This protein binds this small molecule.
Small molecule (SMILES): CCCc1ccccc1NC(=O)[C@H](CC(C)C)NC(=O)c1ccc(CC2=[S+]C(=O)N=C2[O-])cc1

Binding-site contacts:
Ligand atom C13 contacts residue VAL46 of chain 1.A at 4.3 Å (hydrophobic).
Ligand atom C19 contacts residue VAL46 of chain 1.A at 3.9 Å (hydrophobic).
Ligand atom C34 contacts residue VAL46 of chain 1.A at 3.6 Å (hydrophobic).
Ligand atom N18 contacts residue VAL46 of chain 1.A at 3.5 Å.
Ligand atom C21 contacts residue VAL46 of chain 1.A at 3.6 Å (hydrophobic).
Ligand atom O32 contacts residue VAL48 of chain 1.A at 3.4 Å.
Ligand atom N18 contacts residue ASN47 of chain 1.A at 3.8 Å.
Ligand atom C22 contacts residue ASN47 of chain 1.A at 3.7 Å.
Ligand atom C34 contacts residue ASN47 of chain 1.A at 4.2 Å.
Ligand atom C23 contacts residue VAL46 of chain 1.A at 4.2 Å (hydrophobic).
Ligand atom C11 contacts residue ASN47 of chain 1.A at 4.1 Å.
Ligand atom C34 contacts residue ASN45 of chain 1.A at 3.5 Å.
Ligand atom C21 contacts residue ASN45 of chain 1.A at 4.0 Å.
Ligand atom C33 contacts residue VAL46 of chain 1.A at 3.8 Å (hydrophobic).
Ligand atom C13 contacts residue ASN45 of chain 1.A at 3.5 Å.
Ligand atom C23 contacts residue ASN47 of chain 1.A at 4.2 Å.
Ligand atom C17 contacts residue ASN45 of chain 1.A at 3.6 Å.
Ligand atom N18 contacts residue ASN45 of chain 1.A at 2.7 Å (h-bond).
Ligand atom O32 contacts residue VAL46 of chain 1.A at 3.6 Å.
Ligand atom O12 contacts residue LEU20 of chain 1.A at 4.0 Å.
Ligand atom O12 contacts residue ASN45 of chain 1.A at 4.2 Å.
Ligand atom O12 contacts residue VAL46 of chain 1.A at 3.4 Å.
Ligand atom C15 contacts residue ASN45 of chain 1.A at 3.4 Å.
Ligand atom C22 contacts residue VAL46 of chain 1.A at 4.1 Å (hydrophobic).
Ligand atom O20 contacts residue ASN47 of chain 1.A at 4.0 Å.
Ligand atom C19 contacts residue ASN45 of chain 1.A at 3.8 Å.
Ligand atom C11 contacts residue VAL46 of chain 1.A at 4.2 Å (hydrophobic).
Ligand atom C28 contacts residue ALA44 of chain 1.A at 3.9 Å (hydrophobic).
Ligand atom C21 contacts residue ASN47 of chain 1.A at 3.6 Å.
Ligand atom C05 contacts residue LEU20 of chain 1.A at 4.2 Å (hydrophobic).
Ligand atom C19 contacts residue ASN47 of chain 1.A at 3.6 Å.
Ligand atom C24 contacts residue VAL46 of chain 1.A at 4.1 Å (hydrophobic).
Ligand atom O12 contacts residue ASN47 of chain 1.A at 3.1 Å (h-bond).
Ligand atom C14 contacts residue ASN45 of chain 1.A at 3.1 Å.
Ligand atom C06 contacts residue LEU20 of chain 1.A at 4.0 Å (hydrophobic).
Ligand atom N30 contacts residue ALA44 of chain 1.A at 3.3 Å (h-bond).
Ligand atom C02 contacts residue LEU20 of chain 1.A at 3.9 Å (hydrophobic).
Ligand atom O32 contacts residue VAL43 of chain 1.A at 3.6 Å.
Ligand atom C04 contacts residue LEU20 of chain 1.A at 4.2 Å (hydrophobic).
Ligand atom C31 contacts residue ALA44 of chain 1.A at 3.8 Å (hydrophobic).

Sequence of chain 1.A:
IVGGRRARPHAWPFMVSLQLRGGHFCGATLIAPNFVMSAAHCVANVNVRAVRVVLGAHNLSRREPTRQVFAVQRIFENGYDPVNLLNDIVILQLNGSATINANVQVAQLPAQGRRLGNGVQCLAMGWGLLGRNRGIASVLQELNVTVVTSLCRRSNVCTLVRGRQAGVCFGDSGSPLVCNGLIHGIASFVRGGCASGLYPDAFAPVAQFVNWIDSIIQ